Binding-site contacts:
Ligand atom C7 contacts residue ASN41 of chain 1.H at 3.5 Å.
Ligand atom O5 contacts residue SER69 of chain 1.H at 3.9 Å.
Ligand atom C2 contacts residue ASN41 of chain 1.H at 2.5 Å.
Ligand atom C4 contacts residue ASN41 of chain 1.H at 4.2 Å.
Ligand atom C5 contacts residue ASN41 of chain 1.H at 3.6 Å.
Ligand atom C6 contacts residue SER69 of chain 1.H at 4.0 Å.
Ligand atom C1 contacts residue ASN41 of chain 1.H at 1.4 Å.
Ligand atom O5 contacts residue ASN41 of chain 1.H at 2.2 Å (h-bond).
Ligand atom C5 contacts residue SER69 of chain 1.H at 4.3 Å.
Ligand atom N2 contacts residue ASN41 of chain 1.H at 3.0 Å (h-bond).
Ligand atom O7 contacts residue ASN41 of chain 1.H at 3.4 Å (h-bond).
Ligand atom C3 contacts residue ASN41 of chain 1.H at 3.8 Å.

Sequence of chain 1.H:
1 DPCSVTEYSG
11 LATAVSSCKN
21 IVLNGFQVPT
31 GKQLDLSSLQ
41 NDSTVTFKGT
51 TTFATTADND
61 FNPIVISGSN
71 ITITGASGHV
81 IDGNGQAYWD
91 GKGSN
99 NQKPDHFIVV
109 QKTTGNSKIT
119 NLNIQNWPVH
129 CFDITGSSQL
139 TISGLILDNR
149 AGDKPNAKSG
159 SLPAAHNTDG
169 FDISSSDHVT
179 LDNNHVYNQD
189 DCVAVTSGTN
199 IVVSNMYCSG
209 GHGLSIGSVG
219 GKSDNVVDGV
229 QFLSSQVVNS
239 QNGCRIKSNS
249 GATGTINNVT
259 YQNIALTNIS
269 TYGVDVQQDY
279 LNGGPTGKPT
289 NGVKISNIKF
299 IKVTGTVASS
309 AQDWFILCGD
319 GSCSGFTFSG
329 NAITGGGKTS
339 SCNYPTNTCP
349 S

This small molecule binds to this protein.
Small molecule (SMILES): CC(=O)N[C@H]1[C@H](O[C@H]2[C@H](O)[C@@H](NC(C)=O)CO[C@@H]2CO)O[C@H](CO)[C@@H](O)[C@@H]1O